A small-molecule ligand and the protein it binds are described below.
Small molecule (SMILES): CC(C)C[C@H](NC(=O)[C@@H]1CCCN1C(=O)[C@H](C)NC(=O)[C@H](COP(=O)(O)O)NC(=O)[C@H](C)NC(=O)[C@H](CCCN=C(N)N)NC(=O)[C@@H](N)CCCN=C(N)N)C(=O)N1CCC[C@H]1C=O

Binding-site contacts:
Ligand atom CD contacts residue SER45 of chain 1.A at 3.4 Å.
Ligand atom O3P contacts residue TYR130 of chain 1.A at 2.6 Å (h-bond).
Ligand atom O2P contacts residue ARG56 of chain 1.A at 3.0 Å (salt-bridge).
Ligand atom N contacts residue LEU229 of chain 1.A at 3.6 Å.
Ligand atom C contacts residue ASN175 of chain 1.A at 3.6 Å.
Ligand atom CG contacts residue GLU182 of chain 1.A at 3.3 Å.
Ligand atom C contacts residue ASN226 of chain 1.A at 3.7 Å.
Ligand atom O3P contacts residue ARG129 of chain 1.A at 3.1 Å (salt-bridge).
Ligand atom O1P contacts residue ARG56 of chain 1.A at 3.1 Å (salt-bridge).
Ligand atom O contacts residue LEU174 of chain 1.A at 3.7 Å.
Ligand atom CG contacts residue ASN42 of chain 1.A at 3.6 Å.
Ligand atom CA contacts residue LEU229 of chain 1.A at 3.7 Å (hydrophobic).
Ligand atom CB contacts residue ASN175 of chain 1.A at 3.6 Å.
Ligand atom NH1 contacts residue VAL178 of chain 1.A at 3.6 Å.
Ligand atom NH1 contacts residue GLU182 of chain 1.A at 2.8 Å (salt-bridge).
Ligand atom CB contacts residue GLY171 of chain 1.A at 3.5 Å.
Ligand atom N contacts residue LEU174 of chain 1.A at 3.4 Å.
Ligand atom CB contacts residue LEU229 of chain 1.A at 3.8 Å (hydrophobic).
Ligand atom N contacts residue ASN175 of chain 1.A at 2.8 Å (h-bond).
Ligand atom O1P contacts residue ARG129 of chain 1.A at 2.8 Å (salt-bridge).
Ligand atom CB contacts residue ASN42 of chain 1.A at 3.3 Å.
Ligand atom CA contacts residue ASN226 of chain 1.A at 3.5 Å.
Ligand atom O contacts residue VAL178 of chain 1.A at 3.4 Å.
Ligand atom CB contacts residue ASN226 of chain 1.A at 3.5 Å.
Ligand atom NH2 contacts residue ARG60 of chain 1.A at 3.4 Å (salt-bridge).
Ligand atom N contacts residue ASN226 of chain 1.A at 3.0 Å (h-bond).
Ligand atom O contacts residue ASN226 of chain 1.A at 2.8 Å (h-bond).
Ligand atom CD1 contacts residue LYS49 of chain 1.A at 3.5 Å.
Ligand atom CD2 contacts residue ASN50 of chain 1.A at 3.6 Å.
Ligand atom CB contacts residue ASN175 of chain 1.A at 3.2 Å.
Ligand atom C contacts residue LEU174 of chain 1.A at 3.7 Å (hydrophobic).
Ligand atom CD contacts residue VAL178 of chain 1.A at 3.8 Å (hydrophobic).
Ligand atom CG contacts residue LEU218 of chain 1.A at 3.3 Å (hydrophobic).
Ligand atom CG contacts residue SER45 of chain 1.A at 3.4 Å.
Ligand atom CA contacts residue LEU174 of chain 1.A at 3.7 Å (hydrophobic).
Ligand atom CA contacts residue ASN175 of chain 1.A at 3.5 Å.
Ligand atom CD contacts residue GLU182 of chain 1.A at 3.3 Å.
Ligand atom CA contacts residue ASN175 of chain 1.A at 3.8 Å.
Ligand atom CD contacts residue LEU222 of chain 1.A at 3.6 Å (hydrophobic).
Ligand atom CG contacts residue VAL46 of chain 1.A at 3.6 Å (hydrophobic).

Sequence of chain 1.A:
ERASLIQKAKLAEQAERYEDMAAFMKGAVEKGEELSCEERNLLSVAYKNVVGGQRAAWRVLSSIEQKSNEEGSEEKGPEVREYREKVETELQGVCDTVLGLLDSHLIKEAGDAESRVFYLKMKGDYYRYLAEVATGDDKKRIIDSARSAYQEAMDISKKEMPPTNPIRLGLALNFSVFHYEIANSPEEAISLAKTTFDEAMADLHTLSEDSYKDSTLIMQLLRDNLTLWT